Binding-site contacts:
Ligand atom C9B contacts residue TYR423 of chain 6.A at 4.2 Å (hydrophobic).
Ligand atom C6B contacts residue TRP424 of chain 6.A at 3.7 Å (hydrophobic).
Ligand atom C8B contacts residue TRP424 of chain 6.A at 3.8 Å (hydrophobic).
Ligand atom O1A contacts residue TRP424 of chain 6.A at 3.5 Å.
Ligand atom O1B contacts residue TRP508 of chain 6.A at 4.2 Å.
Ligand atom O3B contacts residue GLU452 of chain 6.A at 3.5 Å (salt-bridge).
Ligand atom O7B contacts residue PHE243 of chain 6.A at 3.7 Å.
Ligand atom C2B contacts residue TRP424 of chain 6.A at 4.4 Å (hydrophobic).
Ligand atom O1A contacts residue GLU507 of chain 6.A at 2.5 Å (salt-bridge).
Ligand atom O1A contacts residue PHE516 of chain 6.A at 4.2 Å.
Ligand atom C4B contacts residue THR239 of chain 6.A at 4.3 Å.
Ligand atom O3B contacts residue GLU236 of chain 6.A at 3.1 Å (salt-bridge).
Ligand atom N3B contacts residue GLU236 of chain 6.A at 3.2 Å (salt-bridge).
Ligand atom OHB contacts residue TYR379 of chain 6.A at 4.2 Å.
Ligand atom C9B contacts residue TRP424 of chain 6.A at 3.8 Å (hydrophobic).
Ligand atom C5B contacts residue TRP424 of chain 6.A at 3.4 Å (hydrophobic).
Ligand atom C7B contacts residue TRP424 of chain 6.A at 3.7 Å (hydrophobic).
Ligand atom C1B contacts residue GLU507 of chain 6.A at 4.2 Å.
Ligand atom C9B contacts residue PHE243 of chain 6.A at 3.7 Å (hydrophobic).
Ligand atom C7B contacts residue PHE243 of chain 6.A at 3.6 Å (hydrophobic).
Ligand atom N3B contacts residue TRP424 of chain 6.A at 4.1 Å.
Ligand atom C4B contacts residue TRP424 of chain 6.A at 3.6 Å (hydrophobic).
Ligand atom C3B contacts residue TRP191 of chain 6.A at 4.5 Å (hydrophobic).
Ligand atom C8B contacts residue PHE243 of chain 6.A at 4.0 Å (hydrophobic).
Ligand atom C3B contacts residue TYR379 of chain 6.A at 4.5 Å (hydrophobic).
Ligand atom C2B contacts residue TRP508 of chain 6.A at 4.2 Å (hydrophobic).
Ligand atom O1B contacts residue TRP424 of chain 6.A at 4.4 Å.
Ligand atom C1B contacts residue TRP424 of chain 6.A at 3.8 Å (hydrophobic).
Ligand atom C2B contacts residue GLU507 of chain 6.A at 3.1 Å.
Ligand atom OHB contacts residue ASP307 of chain 6.A at 4.0 Å.
Ligand atom OHB contacts residue GLU236 of chain 6.A at 2.4 Å (salt-bridge).
Ligand atom O7B contacts residue TRP424 of chain 6.A at 4.0 Å.
Ligand atom C4B contacts residue GLU236 of chain 6.A at 4.3 Å.
Ligand atom OHB contacts residue THR239 of chain 6.A at 3.6 Å.
Ligand atom N3B contacts residue THR239 of chain 6.A at 4.4 Å.
Ligand atom C3B contacts residue GLU236 of chain 6.A at 3.6 Å.
Ligand atom O3B contacts residue TYR379 of chain 6.A at 4.1 Å.
Ligand atom O1B contacts residue GLU507 of chain 6.A at 3.3 Å (salt-bridge).
Ligand atom O7B contacts residue TYR423 of chain 6.A at 4.0 Å.
Ligand atom C6B contacts residue PHE243 of chain 6.A at 3.9 Å (hydrophobic).

This protein binds this small molecule.
Small molecule (SMILES): COc1ccc2c(c1)O[C@@H](O)C(=O)N2O

Sequence of chain 6.A:
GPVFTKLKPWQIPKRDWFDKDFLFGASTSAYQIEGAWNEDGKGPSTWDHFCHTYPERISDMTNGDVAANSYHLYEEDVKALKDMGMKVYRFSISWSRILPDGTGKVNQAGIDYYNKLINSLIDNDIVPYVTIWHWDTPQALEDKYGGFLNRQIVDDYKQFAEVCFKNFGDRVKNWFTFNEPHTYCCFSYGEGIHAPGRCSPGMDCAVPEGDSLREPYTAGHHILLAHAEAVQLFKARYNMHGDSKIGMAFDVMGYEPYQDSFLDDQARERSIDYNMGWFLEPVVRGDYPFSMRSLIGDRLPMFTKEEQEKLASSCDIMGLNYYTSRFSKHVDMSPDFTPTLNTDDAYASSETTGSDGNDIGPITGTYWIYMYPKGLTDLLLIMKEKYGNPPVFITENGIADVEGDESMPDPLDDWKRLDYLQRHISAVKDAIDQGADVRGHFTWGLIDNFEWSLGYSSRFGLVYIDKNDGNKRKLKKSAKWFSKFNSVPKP